A small-molecule ligand and the protein it binds are described below.
Small molecule (SMILES): Nc1nc2c(ncn2[C@@H]2O[C@H](CO[P](=O)(O)O[P](=O)(O)NP(=O)(O)O)[C@@H](O)[C@H]2O)c(=O)[nH]1

Sequence of chain 1.A:
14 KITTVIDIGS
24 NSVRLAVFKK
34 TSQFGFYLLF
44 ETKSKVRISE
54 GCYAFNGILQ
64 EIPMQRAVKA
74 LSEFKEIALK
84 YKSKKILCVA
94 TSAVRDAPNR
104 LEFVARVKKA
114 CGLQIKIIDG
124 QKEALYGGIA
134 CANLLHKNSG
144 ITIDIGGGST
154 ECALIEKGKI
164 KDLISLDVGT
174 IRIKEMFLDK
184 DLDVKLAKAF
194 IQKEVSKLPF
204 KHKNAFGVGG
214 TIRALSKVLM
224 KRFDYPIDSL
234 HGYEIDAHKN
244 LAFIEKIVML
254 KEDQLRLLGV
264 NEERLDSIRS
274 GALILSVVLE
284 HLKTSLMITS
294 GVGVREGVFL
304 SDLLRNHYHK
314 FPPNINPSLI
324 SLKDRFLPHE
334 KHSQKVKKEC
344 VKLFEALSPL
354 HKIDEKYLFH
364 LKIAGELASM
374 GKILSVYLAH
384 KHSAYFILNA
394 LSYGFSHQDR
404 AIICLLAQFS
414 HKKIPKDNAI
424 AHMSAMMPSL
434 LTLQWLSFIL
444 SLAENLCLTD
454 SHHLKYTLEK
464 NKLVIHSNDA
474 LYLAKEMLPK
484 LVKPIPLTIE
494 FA

Sequence of chain 1.B:
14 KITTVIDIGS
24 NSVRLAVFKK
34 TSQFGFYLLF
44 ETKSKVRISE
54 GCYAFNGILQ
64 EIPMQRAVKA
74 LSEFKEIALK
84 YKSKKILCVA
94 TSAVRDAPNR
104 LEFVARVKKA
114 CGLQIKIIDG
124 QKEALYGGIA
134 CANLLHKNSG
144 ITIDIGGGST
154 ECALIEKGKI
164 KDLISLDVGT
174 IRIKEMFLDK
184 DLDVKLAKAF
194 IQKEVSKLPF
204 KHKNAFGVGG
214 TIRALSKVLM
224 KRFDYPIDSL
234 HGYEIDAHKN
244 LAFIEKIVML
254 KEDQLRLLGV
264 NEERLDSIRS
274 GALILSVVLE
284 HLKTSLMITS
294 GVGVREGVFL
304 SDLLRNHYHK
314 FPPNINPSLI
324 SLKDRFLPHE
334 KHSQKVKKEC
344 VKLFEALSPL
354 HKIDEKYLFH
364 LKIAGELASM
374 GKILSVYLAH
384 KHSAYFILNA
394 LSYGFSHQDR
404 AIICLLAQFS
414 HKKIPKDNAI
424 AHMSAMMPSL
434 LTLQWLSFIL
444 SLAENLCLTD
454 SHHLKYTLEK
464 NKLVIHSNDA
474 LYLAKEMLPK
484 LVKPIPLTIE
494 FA

Binding-site contacts:
Ligand atom O3G contacts residue ALA382 of chain 1.B at 3.4 Å (h-bond).
Ligand atom O6 contacts residue GLY294 of chain 1.A at 3.7 Å.
Ligand atom C6 contacts residue GLY294 of chain 1.A at 3.7 Å.
Ligand atom O1A contacts residue MG1 of chain 1.H at 2.9 Å.
Ligand atom O6 contacts residue TYR380 of chain 1.B at 3.6 Å.
Ligand atom O2A contacts residue LEU381 of chain 1.B at 3.1 Å (h-bond).
Ligand atom N2 contacts residue GLY294 of chain 1.A at 2.5 Å (h-bond).
Ligand atom O2G contacts residue MG1 of chain 1.H at 3.5 Å.
Ligand atom N1 contacts residue GLY294 of chain 1.A at 2.9 Å (h-bond).
Ligand atom C8 contacts residue LEU233 of chain 1.A at 3.6 Å (hydrophobic).
Ligand atom C6 contacts residue LEU233 of chain 1.A at 3.6 Å (hydrophobic).
Ligand atom C2 contacts residue TYR380 of chain 1.B at 3.1 Å (hydrophobic).
Ligand atom C5 contacts residue TYR380 of chain 1.B at 3.4 Å (hydrophobic).
Ligand atom C6 contacts residue TYR380 of chain 1.B at 3.3 Å (hydrophobic).
Ligand atom O1A contacts residue VAL379 of chain 1.B at 3.4 Å (h-bond).
Ligand atom O3G contacts residue HIS383 of chain 1.B at 2.8 Å (h-bond).
Ligand atom N7 contacts residue LEU233 of chain 1.A at 3.5 Å.
Ligand atom N1 contacts residue TYR380 of chain 1.B at 3.0 Å (h-bond).
Ligand atom O2' contacts residue LYS220 of chain 1.A at 3.8 Å.
Ligand atom N3 contacts residue TYR380 of chain 1.B at 3.5 Å.
Ligand atom PG contacts residue HIS383 of chain 1.B at 3.3 Å.
Ligand atom C4 contacts residue TYR380 of chain 1.B at 3.3 Å (hydrophobic).
Ligand atom C5 contacts residue LEU233 of chain 1.A at 3.6 Å (hydrophobic).
Ligand atom O1G contacts residue VAL379 of chain 1.B at 2.7 Å (h-bond).
Ligand atom O1G contacts residue MG1 of chain 1.H at 2.6 Å.
Ligand atom N7 contacts residue TYR380 of chain 1.B at 3.6 Å.
Ligand atom O1G contacts residue ALA382 of chain 1.B at 2.8 Å (h-bond).
Ligand atom O4' contacts residue GLU44 of chain 1.A at 3.7 Å.
Ligand atom O1A contacts residue TYR380 of chain 1.B at 3.6 Å.
Ligand atom C2 contacts residue GLY294 of chain 1.A at 3.1 Å.
Ligand atom O2B contacts residue MG1 of chain 1.H at 2.1 Å.
Ligand atom PG contacts residue ALA382 of chain 1.B at 3.7 Å.
Ligand atom O6 contacts residue HIS234 of chain 1.A at 3.7 Å.
Ligand atom O2G contacts residue HIS383 of chain 1.B at 3.0 Å (h-bond).
Ligand atom PG contacts residue MG1 of chain 1.H at 3.6 Å.
Ligand atom O6 contacts residue LEU233 of chain 1.A at 3.6 Å.
Ligand atom O1G contacts residue LEU381 of chain 1.B at 3.5 Å (h-bond).
Ligand atom N2 contacts residue TYR380 of chain 1.B at 3.4 Å (h-bond).
Ligand atom PB contacts residue MG1 of chain 1.H at 3.2 Å.
Ligand atom N2 contacts residue ARG298 of chain 1.A at 3.1 Å (salt-bridge).